This small molecule binds to this protein.
Small molecule (SMILES): O=C1CCCC(=O)C1=C(O)c1ccc(C(F)(F)F)cc1[N+](=O)[O-]

Sequence of chain 1.B:
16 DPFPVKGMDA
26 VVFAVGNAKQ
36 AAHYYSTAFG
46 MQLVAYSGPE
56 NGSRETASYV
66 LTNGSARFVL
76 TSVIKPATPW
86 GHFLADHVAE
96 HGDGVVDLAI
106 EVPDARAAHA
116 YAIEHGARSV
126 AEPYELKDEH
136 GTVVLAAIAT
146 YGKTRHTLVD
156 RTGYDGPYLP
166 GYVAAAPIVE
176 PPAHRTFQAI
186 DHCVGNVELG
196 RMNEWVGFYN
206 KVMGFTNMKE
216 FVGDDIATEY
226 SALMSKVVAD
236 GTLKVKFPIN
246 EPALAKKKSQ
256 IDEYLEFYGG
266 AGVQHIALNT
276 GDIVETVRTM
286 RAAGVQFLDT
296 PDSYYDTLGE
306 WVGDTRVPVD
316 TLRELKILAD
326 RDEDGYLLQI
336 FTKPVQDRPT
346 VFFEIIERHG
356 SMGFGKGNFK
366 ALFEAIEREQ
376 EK

Binding-site contacts:
Ligand atom C10 contacts residue PHE336 of chain 1.B at 3.5 Å (hydrophobic).
Ligand atom C2 contacts residue ASN245 of chain 1.B at 3.5 Å.
Ligand atom C13 contacts residue PHE364 of chain 1.B at 3.7 Å (hydrophobic).
Ligand atom O7 contacts residue GLU349 of chain 1.B at 3.2 Å (salt-bridge).
Ligand atom C11 contacts residue PHE364 of chain 1.B at 3.6 Å (hydrophobic).
Ligand atom O7 contacts residue PHE336 of chain 1.B at 3.3 Å.
Ligand atom C7 contacts residue PHE359 of chain 1.B at 3.7 Å (hydrophobic).
Ligand atom C13 contacts residue PHE359 of chain 1.B at 3.2 Å (hydrophobic).
Ligand atom O5 contacts residue FE21 of chain 1.E at 1.9 Å.
Ligand atom F2 contacts residue PHE364 of chain 1.B at 3.0 Å.
Ligand atom ON2 contacts residue PHE336 of chain 1.B at 3.6 Å.
Ligand atom O5 contacts residue HIS187 of chain 1.B at 3.0 Å (h-bond).
Ligand atom C6 contacts residue FE21 of chain 1.E at 3.5 Å.
Ligand atom ON1 contacts residue PHE347 of chain 1.B at 3.6 Å.
Ligand atom C9 contacts residue PHE336 of chain 1.B at 3.3 Å (hydrophobic).
Ligand atom O5 contacts residue VAL189 of chain 1.B at 3.8 Å.
Ligand atom ON1 contacts residue PHE336 of chain 1.B at 3.8 Å.
Ligand atom ON2 contacts residue HIS270 of chain 1.B at 2.8 Å.
Ligand atom F3 contacts residue PHE336 of chain 1.B at 3.7 Å.
Ligand atom C7 contacts residue FE21 of chain 1.E at 3.1 Å.
Ligand atom O5 contacts residue PHE359 of chain 1.B at 3.7 Å.
Ligand atom C1 contacts residue FE21 of chain 1.E at 3.0 Å.
Ligand atom C12 contacts residue PHE364 of chain 1.B at 3.5 Å (hydrophobic).
Ligand atom C2 contacts residue SER230 of chain 1.B at 3.5 Å.
Ligand atom N contacts residue PHE336 of chain 1.B at 3.4 Å.
Ligand atom C3 contacts residue SER230 of chain 1.B at 3.3 Å.
Ligand atom F1 contacts residue LEU367 of chain 1.B at 3.6 Å.
Ligand atom C1 contacts residue PHE359 of chain 1.B at 3.7 Å (hydrophobic).
Ligand atom C8 contacts residue PHE336 of chain 1.B at 3.6 Å (hydrophobic).
Ligand atom C12 contacts residue GLY360 of chain 1.B at 3.4 Å.
Ligand atom F3 contacts residue LEU323 of chain 1.B at 3.4 Å.
Ligand atom O7 contacts residue FE21 of chain 1.E at 2.0 Å.
Ligand atom F2 contacts residue ASN363 of chain 1.B at 3.1 Å.
Ligand atom O1 contacts residue PHE364 of chain 1.B at 3.0 Å.
Ligand atom F3 contacts residue ASN363 of chain 1.B at 3.4 Å.
Ligand atom O7 contacts residue HIS270 of chain 1.B at 2.9 Å (h-bond).
Ligand atom C4 contacts residue PRO243 of chain 1.B at 3.3 Å (hydrophobic).
Ligand atom F3 contacts residue LEU367 of chain 1.B at 3.5 Å.
Ligand atom O5 contacts residue HIS270 of chain 1.B at 3.3 Å (h-bond).
Ligand atom C7 contacts residue HIS270 of chain 1.B at 3.7 Å.